Binding-site contacts:
Ligand atom C2 contacts residue GLY42 of chain 1.A at 3.2 Å.
Ligand atom C1 contacts residue ARG43 of chain 1.A at 3.8 Å.
Ligand atom O6 contacts residue ASP155 of chain 1.A at 2.7 Å (salt-bridge).
Ligand atom O3 contacts residue GLU111 of chain 1.A at 3.3 Å (salt-bridge).
Ligand atom O5 contacts residue ASN189 of chain 1.A at 4.0 Å.
Ligand atom O3 contacts residue GLN107 of chain 1.A at 2.5 Å (h-bond).
Ligand atom C3 contacts residue GLN107 of chain 1.A at 3.3 Å.
Ligand atom O6 contacts residue ASP11 of chain 1.A at 3.8 Å.
Ligand atom C2 contacts residue ASP11 of chain 1.A at 3.5 Å.
Ligand atom C6 contacts residue ASN189 of chain 1.A at 3.5 Å.
Ligand atom C4 contacts residue ASP11 of chain 1.A at 4.1 Å.
Ligand atom C3 contacts residue GLU111 of chain 1.A at 4.1 Å.
Ligand atom C5 contacts residue ASP11 of chain 1.A at 4.2 Å.
Ligand atom C6 contacts residue SER149 of chain 1.A at 3.4 Å.
Ligand atom O4 contacts residue ASP155 of chain 1.A at 2.8 Å (salt-bridge).
Ligand atom O6 contacts residue ASN189 of chain 1.A at 3.0 Å (h-bond).
Ligand atom O4 contacts residue ASP153 of chain 1.A at 3.6 Å.
Ligand atom O2 contacts residue GLY42 of chain 1.A at 3.7 Å.
Ligand atom O2 contacts residue ARG43 of chain 1.A at 3.5 Å (salt-bridge).
Ligand atom C2 contacts residue GLU111 of chain 1.A at 3.7 Å.
Ligand atom O5 contacts residue GLY42 of chain 1.A at 3.6 Å.
Ligand atom C6 contacts residue ASP155 of chain 1.A at 3.5 Å.
Ligand atom O6 contacts residue SER149 of chain 1.A at 4.0 Å.
Ligand atom C6 contacts residue ASP153 of chain 1.A at 3.6 Å.
Ligand atom O3 contacts residue LYS116 of chain 1.A at 2.9 Å (salt-bridge).
Ligand atom O2 contacts residue GLU111 of chain 1.A at 2.8 Å (salt-bridge).
Ligand atom C2 contacts residue ARG43 of chain 1.A at 3.7 Å.
Ligand atom C4 contacts residue GLN107 of chain 1.A at 4.1 Å.
Ligand atom O3 contacts residue ARG43 of chain 1.A at 3.9 Å.
Ligand atom C1 contacts residue ASP11 of chain 1.A at 3.6 Å.
Ligand atom C1 contacts residue GLY42 of chain 1.A at 3.5 Å.
Ligand atom O6 contacts residue VAL67 of chain 1.A at 3.7 Å.
Ligand atom C4 contacts residue ASP155 of chain 1.A at 3.4 Å.
Ligand atom O4 contacts residue GLN107 of chain 1.A at 3.0 Å (h-bond).
Ligand atom C5 contacts residue ASP155 of chain 1.A at 4.2 Å.
Ligand atom O3 contacts residue SER118 of chain 1.A at 4.1 Å.
Ligand atom C4 contacts residue LYS116 of chain 1.A at 4.1 Å.
Ligand atom C3 contacts residue LYS116 of chain 1.A at 3.9 Å.
Ligand atom C5 contacts residue ASP153 of chain 1.A at 3.4 Å.
Ligand atom O5 contacts residue ASP11 of chain 1.A at 3.4 Å (salt-bridge).

Sequence of chain 1.A:
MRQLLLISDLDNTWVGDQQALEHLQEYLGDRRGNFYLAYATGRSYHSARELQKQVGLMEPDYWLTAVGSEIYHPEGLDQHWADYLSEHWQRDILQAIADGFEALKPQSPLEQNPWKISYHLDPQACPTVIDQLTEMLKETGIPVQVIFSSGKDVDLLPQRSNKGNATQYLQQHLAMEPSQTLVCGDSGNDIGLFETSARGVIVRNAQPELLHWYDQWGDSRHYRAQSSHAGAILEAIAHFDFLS

This protein binds this small molecule.
Small molecule (SMILES): OC[C@H]1O[C@H](O[C@H]2[C@H](O)[C@@H](O)[C@@H](O)O[C@@H]2CO)[C@H](O)[C@@H](O)[C@@H]1O